Binding-site contacts:
Ligand atom C contacts residue ASP203 of chain 1.A at 3.2 Å.
Ligand atom CG contacts residue VAL207 of chain 1.A at 3.5 Å (hydrophobic).
Ligand atom NH1 contacts residue ASP235 of chain 1.A at 2.9 Å (salt-bridge).
Ligand atom NH1 contacts residue GLY239 of chain 1.A at 3.5 Å (h-bond).
Ligand atom NH2 contacts residue ILE134 of chain 1.A at 3.6 Å.
Ligand atom NH2 contacts residue PHE131 of chain 1.A at 3.0 Å (h-bond).
Ligand atom CB contacts residue GLU172 of chain 1.A at 3.3 Å.
Ligand atom O contacts residue PHE131 of chain 1.A at 3.6 Å.
Ligand atom CE1 contacts residue ILE241 of chain 1.A at 3.6 Å (hydrophobic).
Ligand atom NH2 contacts residue ASP132 of chain 1.A at 3.2 Å (salt-bridge).
Ligand atom OG contacts residue ASP168 of chain 1.A at 2.6 Å (salt-bridge).
Ligand atom CB contacts residue ASP168 of chain 1.A at 3.7 Å.
Ligand atom NE2 contacts residue GLU244 of chain 1.A at 2.9 Å (salt-bridge).
Ligand atom NH2 contacts residue ASP129 of chain 1.A at 2.8 Å (salt-bridge).
Ligand atom NH1 contacts residue ASP171 of chain 1.A at 3.6 Å (salt-bridge).
Ligand atom C contacts residue PHE131 of chain 1.A at 3.6 Å (hydrophobic).
Ligand atom NH1 contacts residue ASP240 of chain 1.A at 3.2 Å (salt-bridge).
Ligand atom CB contacts residue ASP203 of chain 1.A at 3.6 Å.
Ligand atom CA contacts residue ASP240 of chain 1.A at 3.4 Å.
Ligand atom NH1 contacts residue GLU172 of chain 1.A at 3.0 Å (salt-bridge).
Ligand atom CD contacts residue GLY239 of chain 1.A at 3.6 Å.
Ligand atom O contacts residue THR205 of chain 1.A at 3.7 Å.
Ligand atom CG contacts residue PHE131 of chain 1.A at 3.7 Å (hydrophobic).
Ligand atom N contacts residue GLU172 of chain 1.A at 3.1 Å (salt-bridge).
Ligand atom N contacts residue PHE131 of chain 1.A at 3.6 Å.
Ligand atom CD2 contacts residue VAL207 of chain 1.A at 3.6 Å (hydrophobic).
Ligand atom NE contacts residue THR135 of chain 1.A at 2.9 Å (h-bond).
Ligand atom CA contacts residue GLU172 of chain 1.A at 3.6 Å.
Ligand atom CB contacts residue THR205 of chain 1.A at 3.6 Å.
Ligand atom CD contacts residue GLU172 of chain 1.A at 3.5 Å.
Ligand atom CA contacts residue ASP203 of chain 1.A at 3.6 Å.
Ligand atom O contacts residue GLU172 of chain 1.A at 3.3 Å (salt-bridge).
Ligand atom CZ contacts residue PHE131 of chain 1.A at 3.6 Å (hydrophobic).
Ligand atom CZ contacts residue ILE134 of chain 1.A at 3.7 Å (hydrophobic).
Ligand atom CZ contacts residue ASP171 of chain 1.A at 3.6 Å.
Ligand atom CD contacts residue THR135 of chain 1.A at 3.5 Å.
Ligand atom CB contacts residue ASP240 of chain 1.A at 3.5 Å.
Ligand atom O contacts residue LYS170 of chain 1.A at 2.7 Å (salt-bridge).
Ligand atom CG contacts residue GLU172 of chain 1.A at 3.4 Å.
Ligand atom NH2 contacts residue ASP171 of chain 1.A at 2.7 Å (salt-bridge).

Sequence of chain 1.A:
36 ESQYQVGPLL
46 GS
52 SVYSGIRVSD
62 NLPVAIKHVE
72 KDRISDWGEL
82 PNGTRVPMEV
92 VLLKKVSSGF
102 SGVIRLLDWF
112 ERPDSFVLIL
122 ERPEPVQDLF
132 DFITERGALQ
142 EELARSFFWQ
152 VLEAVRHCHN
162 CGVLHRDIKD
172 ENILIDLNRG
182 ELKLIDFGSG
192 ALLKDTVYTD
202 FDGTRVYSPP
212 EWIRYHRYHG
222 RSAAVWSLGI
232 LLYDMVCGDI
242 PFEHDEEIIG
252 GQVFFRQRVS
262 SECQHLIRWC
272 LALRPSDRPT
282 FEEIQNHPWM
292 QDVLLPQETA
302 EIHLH

A small-molecule ligand and the protein it binds are described below.
Small molecule (SMILES): CC[C@H](NC(=O)[C@H](C)N)C(=O)N[C@@H](CCCN=C(N)N)C(=O)N[C@@H](CCCN=C(N)N)C(=O)N[C@@H](CCCN=C(N)N)C(=O)N[C@@H](Cc1cnc[nH]1)C(=O)N1CCC[C@H]1C(=O)N[C@H](C=O)CO